Binding-site contacts:
Ligand atom C8 contacts residue LYS22 of chain 1.A at 4.0 Å.
Ligand atom C1 contacts residue ASN23 of chain 1.A at 1.4 Å.
Ligand atom C5 contacts residue ASN23 of chain 1.A at 3.6 Å.
Ligand atom C3 contacts residue ASN23 of chain 1.A at 3.8 Å.
Ligand atom C7 contacts residue ASN23 of chain 1.A at 3.5 Å.
Ligand atom C2 contacts residue ASN23 of chain 1.A at 2.5 Å.
Ligand atom C4 contacts residue ASN23 of chain 1.A at 4.2 Å.
Ligand atom O7 contacts residue ASN23 of chain 1.A at 3.6 Å.
Ligand atom O5 contacts residue ASN23 of chain 1.A at 2.4 Å (h-bond).
Ligand atom N2 contacts residue ASN23 of chain 1.A at 3.0 Å (h-bond).

A small-molecule ligand and the protein it binds are described below.
Small molecule (SMILES): CC(=O)N[C@@H]1[C@@H](O)[C@H](O)[C@@H](CO)O[C@H]1O

Sequence of chain 1.A:
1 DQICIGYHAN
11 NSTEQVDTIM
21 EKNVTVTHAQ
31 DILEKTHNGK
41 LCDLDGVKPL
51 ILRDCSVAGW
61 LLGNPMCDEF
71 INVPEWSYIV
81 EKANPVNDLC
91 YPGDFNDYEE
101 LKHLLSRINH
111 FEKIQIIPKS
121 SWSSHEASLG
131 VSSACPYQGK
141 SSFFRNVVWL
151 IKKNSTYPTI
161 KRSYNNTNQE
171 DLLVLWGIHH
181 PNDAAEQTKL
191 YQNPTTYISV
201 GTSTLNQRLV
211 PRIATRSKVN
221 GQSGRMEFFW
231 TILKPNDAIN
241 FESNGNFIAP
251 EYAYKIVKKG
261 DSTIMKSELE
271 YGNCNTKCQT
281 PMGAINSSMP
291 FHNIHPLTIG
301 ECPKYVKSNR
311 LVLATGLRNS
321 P